Binding-site contacts:
Ligand atom C1 contacts residue ASN67 of chain 1.D at 1.4 Å.
Ligand atom C6 contacts residue SER69 of chain 1.D at 4.0 Å.
Ligand atom N2 contacts residue ASN67 of chain 1.D at 2.9 Å (h-bond).
Ligand atom C5 contacts residue ASN67 of chain 1.D at 3.6 Å.
Ligand atom O5 contacts residue SER69 of chain 1.D at 3.3 Å.
Ligand atom C2 contacts residue ASN67 of chain 1.D at 2.4 Å.
Ligand atom C3 contacts residue ASN67 of chain 1.D at 3.8 Å.
Ligand atom C5 contacts residue SER69 of chain 1.D at 3.5 Å.
Ligand atom C4 contacts residue ASN67 of chain 1.D at 4.2 Å.
Ligand atom C7 contacts residue ASN67 of chain 1.D at 3.5 Å.
Ligand atom O7 contacts residue ASN67 of chain 1.D at 4.0 Å.
Ligand atom O5 contacts residue GLU70 of chain 1.D at 3.7 Å.
Ligand atom O5 contacts residue ASN67 of chain 1.D at 2.3 Å (h-bond).
Ligand atom C8 contacts residue ASN67 of chain 1.D at 4.3 Å.
Ligand atom C1 contacts residue GLU70 of chain 1.D at 4.1 Å.
Ligand atom O6 contacts residue GLU70 of chain 1.D at 4.0 Å.
Ligand atom C1 contacts residue SER69 of chain 1.D at 3.5 Å.

A protein and the small-molecule ligand that binds it are described below.
Small molecule (SMILES): CC(=O)N[C@@H]1[C@@H](O)[C@H](O)[C@@H](CO)O[C@H]1O

Sequence of chain 1.D:
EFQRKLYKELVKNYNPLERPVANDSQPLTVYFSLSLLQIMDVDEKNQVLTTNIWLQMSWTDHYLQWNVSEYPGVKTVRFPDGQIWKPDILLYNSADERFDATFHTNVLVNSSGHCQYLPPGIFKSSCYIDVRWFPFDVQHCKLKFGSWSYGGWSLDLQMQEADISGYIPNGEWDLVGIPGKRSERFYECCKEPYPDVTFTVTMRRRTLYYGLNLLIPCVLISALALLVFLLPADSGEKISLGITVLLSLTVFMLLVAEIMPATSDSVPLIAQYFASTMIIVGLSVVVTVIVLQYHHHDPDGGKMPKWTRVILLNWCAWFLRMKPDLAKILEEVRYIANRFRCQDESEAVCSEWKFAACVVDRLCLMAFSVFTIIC